A small-molecule ligand and the protein it binds are described below.
Small molecule (SMILES): CC(=O)N[C@H]1[C@H](O[C@H]2[C@H](O)[C@@H](NC(C)=O)CO[C@@H]2CO)O[C@H](CO)[C@@H](O)[C@@H]1O

Binding-site contacts:
Ligand atom C8 contacts residue ASN154 of chain 2.B at 4.4 Å.
Ligand atom C7 contacts residue GLU147 of chain 2.B at 4.0 Å.
Ligand atom C5 contacts residue SER151 of chain 2.B at 4.5 Å.
Ligand atom N2 contacts residue THR156 of chain 2.B at 4.2 Å.
Ligand atom C1 contacts residue THR156 of chain 2.B at 3.5 Å.
Ligand atom C7 contacts residue THR156 of chain 2.B at 4.4 Å.
Ligand atom C5 contacts residue ASN154 of chain 2.B at 3.7 Å.
Ligand atom C2 contacts residue THR156 of chain 2.B at 4.5 Å.
Ligand atom C7 contacts residue ASN154 of chain 2.B at 3.2 Å.
Ligand atom C8 contacts residue GLU147 of chain 2.B at 3.4 Å.
Ligand atom O5 contacts residue SER151 of chain 2.B at 4.1 Å.
Ligand atom N2 contacts residue GLU147 of chain 2.B at 3.5 Å (salt-bridge).
Ligand atom C6 contacts residue GLU147 of chain 2.B at 3.4 Å.
Ligand atom C8 contacts residue THR156 of chain 2.B at 3.8 Å.
Ligand atom C3 contacts residue ASN154 of chain 2.B at 3.8 Å.
Ligand atom O5 contacts residue THR156 of chain 2.B at 4.3 Å.
Ligand atom O5 contacts residue ASN150 of chain 2.B at 3.8 Å.
Ligand atom O5 contacts residue ASN154 of chain 2.B at 2.4 Å (h-bond).
Ligand atom C1 contacts residue ASN150 of chain 2.B at 4.3 Å.
Ligand atom O6 contacts residue GLU147 of chain 2.B at 2.8 Å (salt-bridge).
Ligand atom C1 contacts residue GLU147 of chain 2.B at 4.3 Å.
Ligand atom N2 contacts residue ASN154 of chain 2.B at 3.0 Å (h-bond).
Ligand atom C6 contacts residue SER151 of chain 2.B at 4.0 Å.
Ligand atom O6 contacts residue ASN150 of chain 2.B at 3.2 Å.
Ligand atom C2 contacts residue ASN154 of chain 2.B at 2.4 Å.
Ligand atom O7 contacts residue ASN154 of chain 2.B at 3.1 Å (h-bond).
Ligand atom C4 contacts residue ASN154 of chain 2.B at 4.2 Å.
Ligand atom C1 contacts residue ASN154 of chain 2.B at 1.5 Å.
Ligand atom C6 contacts residue ASN150 of chain 2.B at 3.6 Å.
Ligand atom O4 contacts residue GLU147 of chain 2.B at 3.9 Å.

Sequence of chain 2.B:
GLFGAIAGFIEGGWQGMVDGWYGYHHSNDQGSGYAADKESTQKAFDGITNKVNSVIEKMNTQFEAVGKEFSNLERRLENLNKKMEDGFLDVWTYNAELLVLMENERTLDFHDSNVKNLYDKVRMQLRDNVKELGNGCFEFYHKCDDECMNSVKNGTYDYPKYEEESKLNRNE